Binding-site contacts:
Ligand atom N3 contacts residue ARG173 of chain 6.A at 3.7 Å.
Ligand atom C6 contacts residue ASN57 of chain 1.A at 3.5 Å.
Ligand atom C6 contacts residue ASN53 of chain 1.A at 3.5 Å.
Ligand atom C23 contacts residue ASN57 of chain 1.A at 3.4 Å.
Ligand atom C11 contacts residue LYS70 of chain 1.A at 3.4 Å.
Ligand atom C18 contacts residue THR107 of chain 1.A at 3.6 Å.
Ligand atom C8 contacts residue ASN57 of chain 1.A at 3.2 Å.
Ligand atom C32 contacts residue ARG173 of chain 6.A at 3.7 Å.
Ligand atom C16 contacts residue THR107 of chain 1.A at 3.3 Å.
Ligand atom C27 contacts residue LYS70 of chain 1.A at 3.4 Å.
Ligand atom C17 contacts residue THR107 of chain 1.A at 3.3 Å.
Ligand atom C22 contacts residue THR107 of chain 1.A at 3.4 Å.
Ligand atom C8 contacts residue LEU56 of chain 1.A at 3.5 Å (hydrophobic).
Ligand atom C12 contacts residue LYS70 of chain 1.A at 3.6 Å.
Ligand atom C23 contacts residue LYS70 of chain 1.A at 3.8 Å.
Ligand atom C7 contacts residue ASN57 of chain 1.A at 3.8 Å.
Ligand atom N4 contacts residue ASN57 of chain 1.A at 2.6 Å (h-bond).
Ligand atom O24 contacts residue LYS70 of chain 1.A at 3.1 Å (salt-bridge).
Ligand atom C10 contacts residue MET66 of chain 1.A at 3.4 Å (hydrophobic).
Ligand atom C5 contacts residue ASN57 of chain 1.A at 3.6 Å.
Ligand atom C27 contacts residue ARG173 of chain 6.A at 3.7 Å.
Ligand atom C25 contacts residue ASN57 of chain 1.A at 3.3 Å.
Ligand atom C22 contacts residue ALA105 of chain 1.A at 3.8 Å (hydrophobic).
Ligand atom C2 contacts residue GLN63 of chain 1.A at 3.6 Å.
Ligand atom C9 contacts residue LEU56 of chain 1.A at 3.7 Å (hydrophobic).
Ligand atom C32 contacts residue GLN63 of chain 1.A at 3.4 Å.
Ligand atom O14 contacts residue ASN57 of chain 1.A at 3.0 Å (h-bond).
Ligand atom C22 contacts residue TYR130 of chain 1.A at 3.5 Å (hydrophobic).
Ligand atom C22 contacts residue ASN53 of chain 1.A at 3.6 Å.
Ligand atom C1 contacts residue LYS70 of chain 1.A at 3.5 Å.
Ligand atom N3 contacts residue GLN63 of chain 1.A at 3.0 Å (h-bond).
Ligand atom C21 contacts residue TYR130 of chain 1.A at 3.6 Å (hydrophobic).
Ligand atom C16 contacts residue ASN53 of chain 1.A at 3.8 Å.
Ligand atom C21 contacts residue THR107 of chain 1.A at 3.7 Å.
Ligand atom C11 contacts residue MET66 of chain 1.A at 3.8 Å (hydrophobic).
Ligand atom C31 contacts residue LYS70 of chain 1.A at 3.5 Å.
Ligand atom C31 contacts residue SER178 of chain 6.A at 3.3 Å.
Ligand atom C26 contacts residue LYS70 of chain 1.A at 3.2 Å.
Ligand atom C2 contacts residue ARG173 of chain 6.A at 3.7 Å.
Ligand atom C30 contacts residue SER178 of chain 6.A at 3.8 Å.

Sequence of chain 1.A:
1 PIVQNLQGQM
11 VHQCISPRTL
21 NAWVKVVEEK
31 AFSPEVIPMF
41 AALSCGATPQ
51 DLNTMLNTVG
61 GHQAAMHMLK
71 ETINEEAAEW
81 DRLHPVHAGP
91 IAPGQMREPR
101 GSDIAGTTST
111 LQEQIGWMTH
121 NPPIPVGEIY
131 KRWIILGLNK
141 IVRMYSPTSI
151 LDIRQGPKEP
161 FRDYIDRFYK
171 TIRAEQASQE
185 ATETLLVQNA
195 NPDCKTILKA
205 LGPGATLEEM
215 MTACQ

Sequence of chain 6.A:
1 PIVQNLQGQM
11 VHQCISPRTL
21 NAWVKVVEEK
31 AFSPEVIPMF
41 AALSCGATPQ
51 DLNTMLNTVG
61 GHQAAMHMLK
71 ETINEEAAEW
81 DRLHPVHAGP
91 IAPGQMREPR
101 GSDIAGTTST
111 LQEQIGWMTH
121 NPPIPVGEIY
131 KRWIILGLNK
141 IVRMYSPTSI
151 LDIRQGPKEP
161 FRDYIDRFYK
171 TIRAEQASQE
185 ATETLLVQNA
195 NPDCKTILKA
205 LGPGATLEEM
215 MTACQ

The small molecule below binds the protein below.
Small molecule (SMILES): Cc1[nH]c2ccccc2c1CC(=O)N[C@@H](Cc1ccccc1)C(=O)N(C)c1ccccc1